The small molecule below binds the protein below.
Small molecule (SMILES): O=P(O)(O)OCCNS(=O)(=O)c1ccc(OC(F)(F)F)cc1

Sequence of chain 2.B:
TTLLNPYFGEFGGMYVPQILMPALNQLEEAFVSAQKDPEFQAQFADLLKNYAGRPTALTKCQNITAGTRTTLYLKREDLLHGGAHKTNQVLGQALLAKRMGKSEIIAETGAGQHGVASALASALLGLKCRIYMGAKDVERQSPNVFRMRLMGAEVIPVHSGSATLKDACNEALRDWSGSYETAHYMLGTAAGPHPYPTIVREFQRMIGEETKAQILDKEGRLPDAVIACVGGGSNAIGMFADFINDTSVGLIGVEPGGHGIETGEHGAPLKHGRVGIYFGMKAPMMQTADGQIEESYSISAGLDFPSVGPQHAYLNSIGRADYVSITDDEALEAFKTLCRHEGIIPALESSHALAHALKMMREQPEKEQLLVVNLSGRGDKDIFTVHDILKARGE

Binding-site contacts:
Ligand atom O19 contacts residue GLY213 of chain 2.A at 3.0 Å (h-bond).
Ligand atom P17 contacts residue GLY234 of chain 2.A at 3.8 Å.
Ligand atom C4 contacts residue TYR175 of chain 2.A at 3.7 Å (hydrophobic).
Ligand atom O21 contacts residue GLU49 of chain 2.A at 3.0 Å.
Ligand atom F11 contacts residue ILE153 of chain 2.A at 3.2 Å.
Ligand atom C15 contacts residue GLY234 of chain 2.A at 3.5 Å.
Ligand atom C3 contacts residue TYR175 of chain 2.A at 3.6 Å (hydrophobic).
Ligand atom F9F contacts residue ALA129 of chain 2.A at 3.5 Å.
Ligand atom O16 contacts residue PHE212 of chain 2.A at 3.7 Å.
Ligand atom F9F contacts residue PRO17 of chain 2.B at 3.3 Å.
Ligand atom O19 contacts residue GLY184 of chain 2.A at 3.1 Å (h-bond).
Ligand atom C6 contacts residue PHE212 of chain 2.A at 3.6 Å (hydrophobic).
Ligand atom O19 contacts residue PHE212 of chain 2.A at 3.3 Å.
Ligand atom F11 contacts residue ALA129 of chain 2.A at 3.5 Å.
Ligand atom C5 contacts residue PHE212 of chain 2.A at 3.6 Å (hydrophobic).
Ligand atom C3 contacts residue LEU100 of chain 2.A at 3.5 Å (hydrophobic).
Ligand atom F11 contacts residue LEU127 of chain 2.A at 3.7 Å.
Ligand atom O20 contacts residue GLY234 of chain 2.A at 2.9 Å (h-bond).
Ligand atom N13 contacts residue PHE22 of chain 2.A at 3.4 Å.
Ligand atom O21 contacts residue PHE22 of chain 2.A at 3.3 Å.
Ligand atom S12 contacts residue TYR175 of chain 2.A at 3.6 Å.
Ligand atom C5 contacts residue THR183 of chain 2.A at 3.3 Å.
Ligand atom O18 contacts residue GLY234 of chain 2.A at 3.7 Å.
Ligand atom O18 contacts residue THR183 of chain 2.A at 3.5 Å.
Ligand atom C3 contacts residue LEU127 of chain 2.A at 3.7 Å (hydrophobic).
Ligand atom O20 contacts residue SER235 of chain 2.A at 3.4 Å (h-bond).
Ligand atom C2 contacts residue LEU127 of chain 2.A at 3.6 Å (hydrophobic).
Ligand atom O7 contacts residue ALA129 of chain 2.A at 3.5 Å.
Ligand atom C6 contacts residue THR183 of chain 2.A at 3.6 Å.
Ligand atom O7 contacts residue ALA59 of chain 2.A at 3.8 Å.
Ligand atom O18 contacts residue GLY184 of chain 2.A at 3.5 Å (h-bond).
Ligand atom O22 contacts residue TYR175 of chain 2.A at 2.5 Å (h-bond).
Ligand atom F10 contacts residue ILE153 of chain 2.A at 3.6 Å.
Ligand atom C14 contacts residue THR183 of chain 2.A at 3.5 Å.
Ligand atom C4 contacts residue LEU100 of chain 2.A at 3.8 Å (hydrophobic).
Ligand atom O19 contacts residue THR183 of chain 2.A at 3.8 Å.
Ligand atom O18 contacts residue SER235 of chain 2.A at 2.6 Å (h-bond).
Ligand atom C2 contacts residue LEU100 of chain 2.A at 3.5 Å (hydrophobic).
Ligand atom O22 contacts residue ILE232 of chain 2.A at 3.4 Å.
Ligand atom P17 contacts residue SER235 of chain 2.A at 3.6 Å.

Sequence of chain 2.A:
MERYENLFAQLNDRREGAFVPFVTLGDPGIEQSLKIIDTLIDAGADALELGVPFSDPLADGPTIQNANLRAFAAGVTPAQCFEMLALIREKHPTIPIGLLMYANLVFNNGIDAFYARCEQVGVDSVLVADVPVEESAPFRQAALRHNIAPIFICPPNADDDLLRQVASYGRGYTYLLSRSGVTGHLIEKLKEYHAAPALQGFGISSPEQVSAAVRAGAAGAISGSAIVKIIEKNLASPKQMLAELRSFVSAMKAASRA